Sequence of chain 3.A:
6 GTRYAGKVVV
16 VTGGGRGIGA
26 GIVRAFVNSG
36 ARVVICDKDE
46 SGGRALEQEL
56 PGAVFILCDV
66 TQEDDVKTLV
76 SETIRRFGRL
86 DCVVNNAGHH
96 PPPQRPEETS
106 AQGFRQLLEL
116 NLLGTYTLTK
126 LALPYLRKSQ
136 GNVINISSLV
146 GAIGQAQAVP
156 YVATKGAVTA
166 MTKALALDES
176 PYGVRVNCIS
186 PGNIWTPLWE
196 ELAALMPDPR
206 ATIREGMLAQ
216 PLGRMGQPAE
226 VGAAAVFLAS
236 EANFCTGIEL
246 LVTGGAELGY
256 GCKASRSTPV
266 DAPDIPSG

This protein binds this small molecule.
Small molecule (SMILES): O=C(O)c1ccccc1O

Binding-site contacts:
Ligand atom O1' contacts residue VAL145 of chain 2.A at 4.0 Å.
Ligand atom C2 contacts residue NAD1 of chain 2.B at 3.9 Å.
Ligand atom O1' contacts residue TYR156 of chain 2.A at 2.5 Å (h-bond).
Ligand atom O2 contacts residue ASN188 of chain 2.A at 3.4 Å (h-bond).
Ligand atom O2' contacts residue TYR255 of chain 3.A at 2.9 Å (h-bond).
Ligand atom O2' contacts residue VAL145 of chain 2.A at 3.6 Å.
Ligand atom C1 contacts residue HIS95 of chain 2.A at 3.6 Å.
Ligand atom C6 contacts residue NAD1 of chain 2.B at 3.2 Å.
Ligand atom O1' contacts residue SER143 of chain 2.A at 2.8 Å (h-bond).
Ligand atom C4 contacts residue TRP194 of chain 2.A at 4.0 Å (hydrophobic).
Ligand atom O2' contacts residue NAD1 of chain 2.B at 3.9 Å.
Ligand atom O2 contacts residue TRP194 of chain 2.A at 3.8 Å.
Ligand atom C3 contacts residue TRP194 of chain 2.A at 3.6 Å (hydrophobic).
Ligand atom C5 contacts residue LEU193 of chain 2.A at 3.7 Å (hydrophobic).
Ligand atom O2 contacts residue GLN150 of chain 2.A at 3.7 Å.
Ligand atom C2 contacts residue TRP194 of chain 2.A at 4.0 Å (hydrophobic).
Ligand atom C3 contacts residue LEU197 of chain 2.A at 4.1 Å (hydrophobic).
Ligand atom C4 contacts residue LEU193 of chain 2.A at 4.1 Å (hydrophobic).
Ligand atom C4 contacts residue HIS95 of chain 2.A at 4.1 Å.
Ligand atom C1' contacts residue TYR255 of chain 3.A at 4.2 Å (hydrophobic).
Ligand atom C1' contacts residue VAL145 of chain 2.A at 4.2 Å (hydrophobic).
Ligand atom O2' contacts residue SER143 of chain 2.A at 3.8 Å.
Ligand atom C6 contacts residue TYR156 of chain 2.A at 3.4 Å (hydrophobic).
Ligand atom C1' contacts residue SER143 of chain 2.A at 3.6 Å.
Ligand atom C4 contacts residue LEU197 of chain 2.A at 3.7 Å (hydrophobic).
Ligand atom C1 contacts residue NAD1 of chain 2.B at 3.5 Å.
Ligand atom C4 contacts residue NAD1 of chain 2.B at 3.9 Å.
Ligand atom C1 contacts residue TYR156 of chain 2.A at 4.0 Å (hydrophobic).
Ligand atom C1' contacts residue TYR156 of chain 2.A at 3.6 Å (hydrophobic).
Ligand atom C3 contacts residue NAD1 of chain 2.B at 4.0 Å.
Ligand atom C3 contacts residue HIS95 of chain 2.A at 4.2 Å.
Ligand atom C2 contacts residue HIS95 of chain 2.A at 4.0 Å.
Ligand atom C1' contacts residue NAD1 of chain 2.B at 3.4 Å.
Ligand atom O1' contacts residue NAD1 of chain 2.B at 3.3 Å.
Ligand atom C1' contacts residue HIS95 of chain 2.A at 4.1 Å.
Ligand atom O2 contacts residue TYR255 of chain 3.A at 4.3 Å.
Ligand atom C5 contacts residue HIS95 of chain 2.A at 3.6 Å.
Ligand atom C6 contacts residue HIS95 of chain 2.A at 3.5 Å.
Ligand atom O1' contacts residue HIS95 of chain 2.A at 4.0 Å.
Ligand atom C5 contacts residue NAD1 of chain 2.B at 3.6 Å.

Sequence of chain 2.A:
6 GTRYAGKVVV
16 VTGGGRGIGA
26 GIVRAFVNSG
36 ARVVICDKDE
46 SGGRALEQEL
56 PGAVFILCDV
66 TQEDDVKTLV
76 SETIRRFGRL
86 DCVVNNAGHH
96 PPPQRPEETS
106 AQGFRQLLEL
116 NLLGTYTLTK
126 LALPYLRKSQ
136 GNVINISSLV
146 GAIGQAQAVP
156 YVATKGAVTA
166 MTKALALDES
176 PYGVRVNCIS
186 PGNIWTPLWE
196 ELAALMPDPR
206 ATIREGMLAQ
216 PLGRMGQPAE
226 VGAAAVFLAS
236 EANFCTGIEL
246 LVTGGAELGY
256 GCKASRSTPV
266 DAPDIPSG